Binding-site contacts:
Ligand atom O5 contacts residue SER587 of chain 1.A at 4.2 Å.
Ligand atom C2 contacts residue LYS586 of chain 1.A at 4.5 Å.
Ligand atom C7 contacts residue SER587 of chain 1.A at 4.0 Å.
Ligand atom C1 contacts residue SER587 of chain 1.A at 4.2 Å.
Ligand atom C7 contacts residue LYS586 of chain 1.A at 3.2 Å.
Ligand atom O7 contacts residue LYS586 of chain 1.A at 3.6 Å.
Ligand atom O7 contacts residue SER587 of chain 1.A at 3.5 Å.
Ligand atom N2 contacts residue LYS586 of chain 1.A at 3.6 Å.
Ligand atom C2 contacts residue SER587 of chain 1.A at 4.2 Å.
Ligand atom C8 contacts residue LYS586 of chain 1.A at 3.2 Å.
Ligand atom C4 contacts residue ASN618 of chain 1.A at 4.0 Å.
Ligand atom C7 contacts residue ASN618 of chain 1.A at 3.5 Å.
Ligand atom O7 contacts residue THR562 of chain 1.A at 4.3 Å.
Ligand atom C5 contacts residue VAL589 of chain 1.A at 4.2 Å (hydrophobic).
Ligand atom O5 contacts residue ASN618 of chain 1.A at 2.3 Å (h-bond).
Ligand atom C3 contacts residue ASN618 of chain 1.A at 3.4 Å.
Ligand atom O5 contacts residue VAL589 of chain 1.A at 3.3 Å.
Ligand atom C5 contacts residue ASN618 of chain 1.A at 3.5 Å.
Ligand atom O6 contacts residue VAL589 of chain 1.A at 3.5 Å.
Ligand atom N2 contacts residue SER587 of chain 1.A at 4.4 Å.
Ligand atom N2 contacts residue ASN618 of chain 1.A at 2.5 Å (h-bond).
Ligand atom C1 contacts residue ASN618 of chain 1.A at 1.2 Å.
Ligand atom C2 contacts residue ASN618 of chain 1.A at 2.1 Å.
Ligand atom C8 contacts residue ASN618 of chain 1.A at 4.5 Å.
Ligand atom O3 contacts residue ASN618 of chain 1.A at 4.5 Å.
Ligand atom O7 contacts residue ASN618 of chain 1.A at 4.1 Å.
Ligand atom C6 contacts residue VAL589 of chain 1.A at 3.7 Å (hydrophobic).
Ligand atom C1 contacts residue VAL589 of chain 1.A at 4.4 Å (hydrophobic).

Sequence of chain 1.A:
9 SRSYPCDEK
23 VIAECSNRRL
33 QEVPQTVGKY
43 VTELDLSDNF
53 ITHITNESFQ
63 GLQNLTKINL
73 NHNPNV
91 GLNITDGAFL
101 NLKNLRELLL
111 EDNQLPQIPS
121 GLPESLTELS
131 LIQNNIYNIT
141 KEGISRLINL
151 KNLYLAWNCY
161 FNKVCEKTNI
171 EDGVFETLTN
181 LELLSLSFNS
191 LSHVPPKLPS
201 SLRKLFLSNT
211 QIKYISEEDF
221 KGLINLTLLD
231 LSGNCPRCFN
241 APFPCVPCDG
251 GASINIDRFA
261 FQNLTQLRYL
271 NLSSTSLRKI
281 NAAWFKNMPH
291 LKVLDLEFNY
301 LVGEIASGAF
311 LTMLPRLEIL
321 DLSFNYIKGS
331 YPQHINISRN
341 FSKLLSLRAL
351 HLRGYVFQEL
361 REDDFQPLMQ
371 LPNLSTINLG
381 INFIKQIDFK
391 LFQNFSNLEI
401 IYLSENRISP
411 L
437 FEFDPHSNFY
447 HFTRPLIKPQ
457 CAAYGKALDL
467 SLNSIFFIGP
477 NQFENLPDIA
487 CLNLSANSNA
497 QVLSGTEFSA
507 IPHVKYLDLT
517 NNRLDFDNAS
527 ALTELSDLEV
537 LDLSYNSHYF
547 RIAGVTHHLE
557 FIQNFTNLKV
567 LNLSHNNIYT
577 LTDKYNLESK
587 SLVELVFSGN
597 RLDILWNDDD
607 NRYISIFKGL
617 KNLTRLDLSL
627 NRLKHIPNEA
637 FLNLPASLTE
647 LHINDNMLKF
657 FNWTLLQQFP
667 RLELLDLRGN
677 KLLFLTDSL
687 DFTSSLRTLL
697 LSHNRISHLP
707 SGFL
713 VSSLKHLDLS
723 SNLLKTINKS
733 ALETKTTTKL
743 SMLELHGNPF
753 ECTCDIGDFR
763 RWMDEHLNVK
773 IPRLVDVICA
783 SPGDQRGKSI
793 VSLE

The small molecule below binds the protein below.
Small molecule (SMILES): CC(=O)N[C@@H]1[C@@H](O)[C@H](O)[C@@H](CO)O[C@H]1O